Sequence of chain 1.B:
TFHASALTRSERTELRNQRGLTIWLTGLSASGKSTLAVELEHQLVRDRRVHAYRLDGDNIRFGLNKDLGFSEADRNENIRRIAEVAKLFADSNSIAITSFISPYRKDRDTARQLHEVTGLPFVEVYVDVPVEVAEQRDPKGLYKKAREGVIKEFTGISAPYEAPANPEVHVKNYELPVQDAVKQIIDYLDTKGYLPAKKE

Binding-site contacts:
Ligand atom N7 contacts residue PHE75 of chain 1.B at 3.5 Å.
Ligand atom N1 contacts residue GLU164 of chain 1.B at 3.6 Å.
Ligand atom N6 contacts residue GLU164 of chain 1.B at 2.9 Å (salt-bridge).
Ligand atom N1 contacts residue PHE165 of chain 1.B at 3.8 Å.
Ligand atom O1A contacts residue PHE105 of chain 1.B at 3.0 Å.
Ligand atom O1A contacts residue ILE106 of chain 1.B at 2.9 Å (h-bond).
Ligand atom O2A contacts residue ARG66 of chain 1.B at 2.8 Å (salt-bridge).
Ligand atom O1B contacts residue ILE84 of chain 1.B at 3.4 Å.
Ligand atom N3 contacts residue ILE106 of chain 1.B at 3.6 Å.
Ligand atom N1 contacts residue ARG80 of chain 1.B at 2.9 Å (salt-bridge).
Ligand atom C6 contacts residue ARG80 of chain 1.B at 3.4 Å.
Ligand atom N1 contacts residue THR166 of chain 1.B at 3.6 Å.
Ligand atom PA contacts residue ARG66 of chain 1.B at 3.6 Å.
Ligand atom O3B contacts residue ARG80 of chain 1.B at 2.7 Å (salt-bridge).
Ligand atom O3B contacts residue SER107 of chain 1.B at 3.5 Å (h-bond).
Ligand atom O2A contacts residue PHE105 of chain 1.B at 3.0 Å.
Ligand atom C2 contacts residue ARG80 of chain 1.B at 3.4 Å.
Ligand atom O2A contacts residue ASN83 of chain 1.B at 3.5 Å (h-bond).
Ligand atom O2B contacts residue ASN83 of chain 1.B at 2.8 Å (h-bond).
Ligand atom O5' contacts residue ARG66 of chain 1.B at 3.8 Å.
Ligand atom O2' contacts residue LEU153 of chain 1.B at 2.9 Å.
Ligand atom O3B contacts residue PRO108 of chain 1.B at 3.1 Å.
Ligand atom C2 contacts residue THR166 of chain 1.B at 3.8 Å.
Ligand atom SB contacts residue SER107 of chain 1.B at 3.7 Å.
Ligand atom C6 contacts residue GLU164 of chain 1.B at 3.7 Å.
Ligand atom O3A contacts residue ILE106 of chain 1.B at 3.7 Å.
Ligand atom N6 contacts residue LYS163 of chain 1.B at 3.2 Å (salt-bridge).
Ligand atom O3' contacts residue SER34 of chain 1.B at 3.1 Å (h-bond).
Ligand atom N6 contacts residue ARG80 of chain 1.B at 3.7 Å.
Ligand atom C5' contacts residue ILE106 of chain 1.B at 3.3 Å (hydrophobic).
Ligand atom O1B contacts residue SER107 of chain 1.B at 2.8 Å (h-bond).
Ligand atom O2B contacts residue ARG66 of chain 1.B at 3.0 Å (salt-bridge).
Ligand atom O1B contacts residue ILE106 of chain 1.B at 3.2 Å (h-bond).
Ligand atom C3' contacts residue SER34 of chain 1.B at 3.6 Å.
Ligand atom C6 contacts residue PHE165 of chain 1.B at 3.8 Å (hydrophobic).
Ligand atom C8 contacts residue PHE75 of chain 1.B at 3.7 Å (hydrophobic).
Ligand atom O1B contacts residue PHE105 of chain 1.B at 3.1 Å.
Ligand atom C2 contacts residue ILE106 of chain 1.B at 3.7 Å (hydrophobic).
Ligand atom C2' contacts residue LEU153 of chain 1.B at 3.4 Å (hydrophobic).
Ligand atom O2B contacts residue ARG80 of chain 1.B at 3.8 Å.

The small molecule below binds the protein below.
Small molecule (SMILES): Nc1ncnc2c1ncn2[C@@H]1O[C@H](CO[P](=O)(O)OS(=O)(=O)O)[C@@H](O)[C@H]1O